Binding-site contacts:
Ligand atom C2 contacts residue HIS56 of chain 1.A at 3.7 Å.
Ligand atom O7 contacts residue ALA79 of chain 1.A at 3.6 Å.
Ligand atom C6 contacts residue HIS56 of chain 1.A at 3.7 Å.
Ligand atom CL1 contacts residue GLY80 of chain 1.A at 3.3 Å.
Ligand atom N9 contacts residue TYR78 of chain 1.A at 3.9 Å.
Ligand atom CL1 contacts residue HIS56 of chain 1.A at 4.0 Å.
Ligand atom C2 contacts residue TYR78 of chain 1.A at 3.3 Å (hydrophobic).
Ligand atom N4 contacts residue SER58 of chain 1.A at 2.6 Å (h-bond).
Ligand atom C3 contacts residue PHE59 of chain 1.A at 3.9 Å (hydrophobic).
Ligand atom C8 contacts residue PHE81 of chain 1.A at 3.6 Å (hydrophobic).
Ligand atom C12 contacts residue PHE59 of chain 1.A at 3.8 Å (hydrophobic).
Ligand atom C6 contacts residue GLY80 of chain 1.A at 3.8 Å.
Ligand atom C8 contacts residue GLY80 of chain 1.A at 3.4 Å.
Ligand atom C8 contacts residue HIS56 of chain 1.A at 4.0 Å.
Ligand atom C8 contacts residue ALA79 of chain 1.A at 3.6 Å (hydrophobic).
Ligand atom C5 contacts residue SER58 of chain 1.A at 3.2 Å.
Ligand atom O7 contacts residue TYR78 of chain 1.A at 3.0 Å (h-bond).
Ligand atom N4 contacts residue TYR78 of chain 1.A at 3.6 Å.
Ligand atom C2 contacts residue SER58 of chain 1.A at 3.4 Å.
Ligand atom C3 contacts residue GLY77 of chain 1.A at 4.0 Å.
Ligand atom O7 contacts residue PHE59 of chain 1.A at 4.0 Å.
Ligand atom C12 contacts residue TYR78 of chain 1.A at 3.8 Å (hydrophobic).
Ligand atom O13 contacts residue SER58 of chain 1.A at 3.2 Å (h-bond).
Ligand atom C12 contacts residue PHE28 of chain 1.A at 3.6 Å (hydrophobic).
Ligand atom C14 contacts residue SER58 of chain 1.A at 3.4 Å.
Ligand atom C10 contacts residue PHE81 of chain 1.A at 3.8 Å (hydrophobic).
Ligand atom C1 contacts residue TYR78 of chain 1.A at 3.9 Å (hydrophobic).
Ligand atom C6 contacts residue ALA79 of chain 1.A at 4.0 Å (hydrophobic).
Ligand atom C3 contacts residue SER58 of chain 1.A at 3.7 Å.
Ligand atom N9 contacts residue HIS56 of chain 1.A at 3.6 Å.
Ligand atom O13 contacts residue PHE28 of chain 1.A at 4.0 Å.
Ligand atom O7 contacts residue GLY77 of chain 1.A at 3.3 Å.
Ligand atom C12 contacts residue GLY77 of chain 1.A at 3.9 Å.
Ligand atom C3 contacts residue TYR78 of chain 1.A at 3.5 Å (hydrophobic).
Ligand atom C1 contacts residue HIS56 of chain 1.A at 3.5 Å.
Ligand atom C14 contacts residue PHE28 of chain 1.A at 3.5 Å (hydrophobic).
Ligand atom C5 contacts residue HIS56 of chain 1.A at 4.0 Å.
Ligand atom C10 contacts residue ALA79 of chain 1.A at 3.6 Å (hydrophobic).
Ligand atom O13 contacts residue PHE59 of chain 1.A at 3.6 Å.
Ligand atom C5 contacts residue TYR78 of chain 1.A at 4.0 Å (hydrophobic).

Sequence of chain 1.A:
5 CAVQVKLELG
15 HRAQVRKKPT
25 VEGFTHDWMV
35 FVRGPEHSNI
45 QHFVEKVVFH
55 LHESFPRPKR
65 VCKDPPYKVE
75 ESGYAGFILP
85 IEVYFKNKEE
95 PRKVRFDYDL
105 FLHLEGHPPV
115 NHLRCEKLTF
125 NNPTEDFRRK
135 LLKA

This small molecule binds to this protein.
Small molecule (SMILES): COCC(=O)Nc1ccc(Cl)c(N)c1